Sequence of chain 2.A:
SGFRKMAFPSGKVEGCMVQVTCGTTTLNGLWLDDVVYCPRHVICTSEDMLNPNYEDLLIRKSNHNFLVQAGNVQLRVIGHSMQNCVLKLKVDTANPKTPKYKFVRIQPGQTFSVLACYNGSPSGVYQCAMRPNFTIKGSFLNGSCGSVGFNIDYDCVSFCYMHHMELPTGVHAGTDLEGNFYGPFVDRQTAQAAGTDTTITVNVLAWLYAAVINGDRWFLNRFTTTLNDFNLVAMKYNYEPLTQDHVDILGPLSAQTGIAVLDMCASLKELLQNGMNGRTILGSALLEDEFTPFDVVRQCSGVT

Sequence of chain 1.A:
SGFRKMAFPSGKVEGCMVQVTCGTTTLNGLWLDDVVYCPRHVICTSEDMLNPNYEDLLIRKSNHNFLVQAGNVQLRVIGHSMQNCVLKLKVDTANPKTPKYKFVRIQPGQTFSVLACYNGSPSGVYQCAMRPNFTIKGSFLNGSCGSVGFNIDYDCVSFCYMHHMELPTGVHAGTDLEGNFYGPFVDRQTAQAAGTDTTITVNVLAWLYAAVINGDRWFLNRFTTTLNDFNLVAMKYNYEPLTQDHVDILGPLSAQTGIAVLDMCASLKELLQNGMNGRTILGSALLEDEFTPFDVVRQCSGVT

Binding-site contacts:
Ligand atom C5 contacts residue GLN189 of chain 1.A at 3.4 Å.
Ligand atom C8 contacts residue HIS164 of chain 1.A at 3.2 Å.
Ligand atom C6 contacts residue ARG188 of chain 1.A at 3.7 Å.
Ligand atom C5 contacts residue MET49 of chain 1.A at 3.8 Å (hydrophobic).
Ligand atom C6 contacts residue MET165 of chain 1.A at 3.4 Å (hydrophobic).
Ligand atom O contacts residue GLU166 of chain 1.A at 3.1 Å (salt-bridge).
Ligand atom CL contacts residue HIS41 of chain 1.A at 3.4 Å.
Ligand atom C contacts residue ASN142 of chain 1.A at 3.3 Å.
Ligand atom C10 contacts residue HIS163 of chain 1.A at 3.3 Å.
Ligand atom CL contacts residue ASP187 of chain 1.A at 3.2 Å.
Ligand atom C6 contacts residue MET49 of chain 1.A at 3.5 Å (hydrophobic).
Ligand atom C7 contacts residue MET49 of chain 1.A at 3.6 Å (hydrophobic).
Ligand atom C4 contacts residue GLN189 of chain 1.A at 3.4 Å.
Ligand atom C16 contacts residue ASN142 of chain 1.A at 3.8 Å.
Ligand atom N contacts residue CYS145 of chain 1.A at 3.7 Å.
Ligand atom N1 contacts residue SER144 of chain 1.A at 3.5 Å (h-bond).
Ligand atom C12 contacts residue GLU166 of chain 1.A at 3.8 Å.
Ligand atom C contacts residue CYS145 of chain 1.A at 3.5 Å (hydrophobic).
Ligand atom C12 contacts residue ASN142 of chain 1.A at 3.7 Å.
Ligand atom C10 contacts residue GLU166 of chain 1.A at 3.8 Å.
Ligand atom C13 contacts residue GLU166 of chain 1.A at 3.6 Å.
Ligand atom C12 contacts residue PHE140 of chain 1.A at 3.9 Å (hydrophobic).
Ligand atom C13 contacts residue ASN142 of chain 1.A at 3.5 Å.
Ligand atom C14 contacts residue ASN142 of chain 1.A at 3.6 Å.
Ligand atom N1 contacts residue GLU166 of chain 1.A at 3.8 Å.
Ligand atom C10 contacts residue CYS145 of chain 1.A at 3.7 Å (hydrophobic).
Ligand atom O contacts residue MET165 of chain 1.A at 3.6 Å.
Ligand atom C13 contacts residue PHE140 of chain 1.A at 3.5 Å (hydrophobic).
Ligand atom CL contacts residue HIS164 of chain 1.A at 3.7 Å.
Ligand atom N1 contacts residue PHE140 of chain 1.A at 3.7 Å.
Ligand atom C8 contacts residue HIS41 of chain 1.A at 3.8 Å.
Ligand atom C7 contacts residue HIS164 of chain 1.A at 3.8 Å.
Ligand atom C11 contacts residue LEU141 of chain 1.A at 3.6 Å (hydrophobic).
Ligand atom C7 contacts residue MET165 of chain 1.A at 3.8 Å (hydrophobic).
Ligand atom N1 contacts residue HIS163 of chain 1.A at 2.8 Å (h-bond).
Ligand atom C11 contacts residue PHE140 of chain 1.A at 3.4 Å (hydrophobic).
Ligand atom C12 contacts residue LEU141 of chain 1.A at 3.6 Å (hydrophobic).
Ligand atom C15 contacts residue ASN142 of chain 1.A at 3.8 Å.
Ligand atom C13 contacts residue LEU141 of chain 1.A at 3.5 Å (hydrophobic).
Ligand atom C11 contacts residue GLU166 of chain 1.A at 3.6 Å.

This protein binds this small molecule.
Small molecule (SMILES): CN(C(=O)Cc1cccc(Cl)c1)c1cncc2ccccc12